A protein and the small-molecule ligand that binds it are described below.
Small molecule (SMILES): CC(=O)N[C@@H]1[C@@H](O)[C@H](O)[C@@H](CO)O[C@H]1O

Binding-site contacts:
Ligand atom C4 contacts residue ASN260 of chain 1.D at 4.2 Å.
Ligand atom C3 contacts residue ASN260 of chain 1.D at 3.8 Å.
Ligand atom C7 contacts residue ASN260 of chain 1.D at 3.5 Å.
Ligand atom C2 contacts residue ASN260 of chain 1.D at 2.5 Å.
Ligand atom C1 contacts residue ASN260 of chain 1.D at 1.4 Å.
Ligand atom O6 contacts residue ASN260 of chain 1.D at 3.5 Å (h-bond).
Ligand atom N2 contacts residue ASN260 of chain 1.D at 3.0 Å (h-bond).
Ligand atom C5 contacts residue ASN260 of chain 1.D at 3.6 Å.
Ligand atom C6 contacts residue ASN260 of chain 1.D at 4.2 Å.
Ligand atom O7 contacts residue ASN260 of chain 1.D at 3.6 Å (h-bond).
Ligand atom O5 contacts residue ASN260 of chain 1.D at 2.3 Å (h-bond).

Sequence of chain 1.D:
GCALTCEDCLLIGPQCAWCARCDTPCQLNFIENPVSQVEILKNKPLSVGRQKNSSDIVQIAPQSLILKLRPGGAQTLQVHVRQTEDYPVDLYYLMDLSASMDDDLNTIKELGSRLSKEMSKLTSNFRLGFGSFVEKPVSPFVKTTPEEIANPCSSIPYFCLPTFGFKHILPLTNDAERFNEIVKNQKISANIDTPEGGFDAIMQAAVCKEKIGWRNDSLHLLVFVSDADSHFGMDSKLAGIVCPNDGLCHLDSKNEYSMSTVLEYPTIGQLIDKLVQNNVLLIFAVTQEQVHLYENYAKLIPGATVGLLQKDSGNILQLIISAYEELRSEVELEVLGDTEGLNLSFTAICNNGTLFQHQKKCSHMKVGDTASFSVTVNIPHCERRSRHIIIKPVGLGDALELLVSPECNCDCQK